A small-molecule ligand and the protein it binds are described below.
Small molecule (SMILES): CC(=O)N[C@H]1[C@H](O[C@H]2[C@H](O)[C@@H](NC(C)=O)CO[C@@H]2CO)O[C@H](CO)[C@@H](O[C@@H]2O[C@H](CO[C@H]3O[C@H](CO[C@H]4O[C@H](CO)[C@@H](O)[C@H](O)[C@@H]4O)[C@@H](O)[C@H](O[C@H]4O[C@H](CO)[C@@H](O)[C@H](O)[C@@H]4O)[C@@H]3O)[C@@H](O)[C@H](O[C@H]3O[C@H](CO)[C@@H](O)[C@H](O)[C@@H]3O[C@H]3O[C@H](CO)[C@@H](O)[C@H](O)[C@@H]3O[C@H]3O[C@H](CO)[C@@H](O)[C@H](O)[C@@H]3O)[C@@H]2O)[C@@H]1O

Binding-site contacts:
Ligand atom O3 contacts residue ASP250 of chain 1.A at 2.9 Å (salt-bridge).
Ligand atom O2 contacts residue GLY312 of chain 1.A at 3.2 Å.
Ligand atom C5 contacts residue ASN120 of chain 4.A at 3.6 Å.
Ligand atom O6 contacts residue GLN375 of chain 1.A at 3.3 Å.
Ligand atom O6 contacts residue ILE285 of chain 1.A at 2.7 Å (h-bond).
Ligand atom O4 contacts residue ARG247 of chain 1.A at 3.1 Å (salt-bridge).
Ligand atom C6 contacts residue ILE285 of chain 1.A at 3.4 Å (hydrophobic).
Ligand atom C6 contacts residue ASP250 of chain 1.A at 3.6 Å.
Ligand atom O5 contacts residue GLY312 of chain 1.A at 3.6 Å (h-bond).
Ligand atom O4 contacts residue GLY312 of chain 1.A at 3.7 Å.
Ligand atom O3 contacts residue GLY312 of chain 1.A at 2.9 Å (h-bond).
Ligand atom C6 contacts residue THR310 of chain 1.A at 3.7 Å.
Ligand atom O4 contacts residue GLU294 of chain 1.A at 2.6 Å (salt-bridge).
Ligand atom O6 contacts residue THR310 of chain 1.A at 3.5 Å (h-bond).
Ligand atom O3 contacts residue GLU294 of chain 1.A at 2.6 Å (salt-bridge).
Ligand atom O3 contacts residue ARG283 of chain 1.A at 2.9 Å (salt-bridge).
Ligand atom O5 contacts residue ARG283 of chain 1.A at 3.3 Å (salt-bridge).
Ligand atom C6 contacts residue PRO309 of chain 1.A at 3.6 Å (hydrophobic).
Ligand atom C1 contacts residue ASN120 of chain 4.A at 1.4 Å.
Ligand atom O3 contacts residue ASN249 of chain 1.A at 2.7 Å (h-bond).
Ligand atom O4 contacts residue ARG283 of chain 1.A at 3.5 Å (salt-bridge).
Ligand atom O5 contacts residue GLY374 of chain 1.A at 3.4 Å.
Ligand atom C3 contacts residue GLU294 of chain 1.A at 3.4 Å.
Ligand atom O4 contacts residue ILE287 of chain 1.A at 3.3 Å.
Ligand atom O2 contacts residue LEU296 of chain 1.A at 3.4 Å.
Ligand atom C4 contacts residue GLU294 of chain 1.A at 3.5 Å.
Ligand atom C2 contacts residue ASN120 of chain 4.A at 2.5 Å.
Ligand atom N2 contacts residue ASN120 of chain 4.A at 2.9 Å (h-bond).
Ligand atom O5 contacts residue ASP250 of chain 1.A at 3.6 Å (salt-bridge).
Ligand atom O6 contacts residue LYS308 of chain 1.A at 2.7 Å (salt-bridge).
Ligand atom C1 contacts residue ARG140 of chain 4.A at 3.6 Å.
Ligand atom O3 contacts residue GLN311 of chain 1.A at 3.3 Å.
Ligand atom O6 contacts residue ASP250 of chain 1.A at 2.6 Å (salt-bridge).
Ligand atom C3 contacts residue GLY312 of chain 1.A at 3.3 Å.
Ligand atom O5 contacts residue ASN120 of chain 4.A at 2.3 Å (h-bond).
Ligand atom C6 contacts residue LYS308 of chain 1.A at 3.6 Å.
Ligand atom O2 contacts residue ASN249 of chain 1.A at 3.1 Å (h-bond).
Ligand atom O5 contacts residue GLN375 of chain 1.A at 3.4 Å (h-bond).
Ligand atom C7 contacts residue ASN120 of chain 4.A at 3.6 Å.
Ligand atom C6 contacts residue LEU373 of chain 1.A at 3.4 Å (hydrophobic).

Sequence of chain 4.A:
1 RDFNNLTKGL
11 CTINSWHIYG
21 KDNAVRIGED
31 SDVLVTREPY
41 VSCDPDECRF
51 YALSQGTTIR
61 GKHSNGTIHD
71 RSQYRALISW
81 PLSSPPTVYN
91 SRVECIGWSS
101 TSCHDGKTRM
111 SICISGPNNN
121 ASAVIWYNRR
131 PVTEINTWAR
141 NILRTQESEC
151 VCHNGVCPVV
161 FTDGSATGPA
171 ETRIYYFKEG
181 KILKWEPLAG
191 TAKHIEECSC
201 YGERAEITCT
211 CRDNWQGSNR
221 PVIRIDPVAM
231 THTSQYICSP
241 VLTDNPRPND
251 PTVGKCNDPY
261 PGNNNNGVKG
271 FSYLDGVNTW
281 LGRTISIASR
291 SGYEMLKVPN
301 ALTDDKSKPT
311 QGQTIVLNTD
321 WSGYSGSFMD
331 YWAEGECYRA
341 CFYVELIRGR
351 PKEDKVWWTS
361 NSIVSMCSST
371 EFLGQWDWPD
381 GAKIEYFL

Sequence of chain 1.A:
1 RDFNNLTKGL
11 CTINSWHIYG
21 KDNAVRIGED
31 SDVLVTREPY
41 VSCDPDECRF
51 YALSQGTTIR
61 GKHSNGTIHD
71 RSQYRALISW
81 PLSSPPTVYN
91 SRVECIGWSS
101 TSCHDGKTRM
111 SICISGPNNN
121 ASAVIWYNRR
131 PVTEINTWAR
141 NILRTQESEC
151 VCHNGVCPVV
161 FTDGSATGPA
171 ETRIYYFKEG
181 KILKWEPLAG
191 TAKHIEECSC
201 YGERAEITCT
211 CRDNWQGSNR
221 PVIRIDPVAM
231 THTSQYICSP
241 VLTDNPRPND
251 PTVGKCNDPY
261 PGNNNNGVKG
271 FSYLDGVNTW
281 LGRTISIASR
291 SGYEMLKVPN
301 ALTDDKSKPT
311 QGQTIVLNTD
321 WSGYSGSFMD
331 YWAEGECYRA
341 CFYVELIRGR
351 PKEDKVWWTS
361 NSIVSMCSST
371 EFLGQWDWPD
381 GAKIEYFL